This small molecule binds to this protein.
Small molecule (SMILES): CC(=O)N[C@@H]1[C@@H](O)[C@H](O)[C@@H](CO)O[C@H]1O

Sequence of chain 1.B:
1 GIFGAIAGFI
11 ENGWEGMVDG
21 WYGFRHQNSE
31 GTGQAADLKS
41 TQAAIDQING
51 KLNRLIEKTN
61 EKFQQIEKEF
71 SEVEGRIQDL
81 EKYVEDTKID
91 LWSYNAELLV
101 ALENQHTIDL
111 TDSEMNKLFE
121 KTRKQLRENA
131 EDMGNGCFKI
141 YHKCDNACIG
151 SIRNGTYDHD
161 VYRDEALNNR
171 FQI

Binding-site contacts:
Ligand atom C2 contacts residue ASN154 of chain 1.B at 2.5 Å.
Ligand atom C5 contacts residue ASN154 of chain 1.B at 3.7 Å.
Ligand atom C1 contacts residue ASN154 of chain 1.B at 1.4 Å.
Ligand atom C7 contacts residue ASN154 of chain 1.B at 3.1 Å.
Ligand atom N2 contacts residue ASN154 of chain 1.B at 2.9 Å (h-bond).
Ligand atom C3 contacts residue ASN154 of chain 1.B at 3.8 Å.
Ligand atom C4 contacts residue ASN154 of chain 1.B at 4.3 Å.
Ligand atom O5 contacts residue ASN154 of chain 1.B at 2.5 Å (h-bond).
Ligand atom C8 contacts residue GLY150 of chain 1.B at 3.9 Å.
Ligand atom C7 contacts residue GLY150 of chain 1.B at 4.4 Å.
Ligand atom C8 contacts residue ALA147 of chain 1.B at 3.5 Å (hydrophobic).
Ligand atom C8 contacts residue SER151 of chain 1.B at 4.0 Å.
Ligand atom O7 contacts residue ASN154 of chain 1.B at 3.0 Å (h-bond).
Ligand atom C8 contacts residue ASN154 of chain 1.B at 4.3 Å.